Sequence of chain 1.O:
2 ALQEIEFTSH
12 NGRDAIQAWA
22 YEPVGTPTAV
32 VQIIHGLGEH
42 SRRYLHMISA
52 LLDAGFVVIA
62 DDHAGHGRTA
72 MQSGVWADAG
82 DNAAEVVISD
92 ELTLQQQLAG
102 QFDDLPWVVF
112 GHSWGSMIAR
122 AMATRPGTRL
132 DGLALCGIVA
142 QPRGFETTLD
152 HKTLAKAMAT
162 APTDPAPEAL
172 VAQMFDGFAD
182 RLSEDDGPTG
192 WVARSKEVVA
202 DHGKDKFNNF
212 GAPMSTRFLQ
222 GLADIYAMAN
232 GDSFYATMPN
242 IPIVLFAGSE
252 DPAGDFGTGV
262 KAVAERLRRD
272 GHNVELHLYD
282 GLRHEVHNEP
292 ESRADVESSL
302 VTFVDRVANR

The small molecule below binds the protein below.
Small molecule (SMILES): CCCCC(O)O

Binding-site contacts:
Ligand atom C8 contacts residue PHE176 of chain 1.O at 3.6 Å (hydrophobic).
Ligand atom C8 contacts residue LEU38 of chain 1.O at 3.0 Å (hydrophobic).
Ligand atom O4 contacts residue GLY37 of chain 1.O at 4.0 Å.
Ligand atom C6 contacts residue PHE179 of chain 1.O at 4.2 Å (hydrophobic).
Ligand atom C4 contacts residue SER114 of chain 1.O at 1.9 Å.
Ligand atom C7 contacts residue PHE176 of chain 1.O at 4.2 Å (hydrophobic).
Ligand atom O3 contacts residue LEU38 of chain 1.O at 4.3 Å.
Ligand atom C4 contacts residue LEU38 of chain 1.O at 4.1 Å (hydrophobic).
Ligand atom O3 contacts residue TRP115 of chain 1.O at 4.0 Å.
Ligand atom O4 contacts residue SER114 of chain 1.O at 2.3 Å (h-bond).
Ligand atom C5 contacts residue HIS285 of chain 1.O at 4.1 Å.
Ligand atom C4 contacts residue HIS285 of chain 1.O at 3.8 Å.
Ligand atom C6 contacts residue SER114 of chain 1.O at 4.3 Å.
Ligand atom O4 contacts residue LEU38 of chain 1.O at 3.0 Å (h-bond).
Ligand atom C7 contacts residue LEU38 of chain 1.O at 3.7 Å (hydrophobic).
Ligand atom C5 contacts residue SER114 of chain 1.O at 3.3 Å.
Ligand atom C5 contacts residue TRP192 of chain 1.O at 3.6 Å (hydrophobic).
Ligand atom O4 contacts residue TRP115 of chain 1.O at 3.7 Å.
Ligand atom C6 contacts residue LEU38 of chain 1.O at 3.9 Å (hydrophobic).
Ligand atom C6 contacts residue PHE176 of chain 1.O at 3.6 Å (hydrophobic).
Ligand atom C6 contacts residue TRP192 of chain 1.O at 3.7 Å (hydrophobic).
Ligand atom C5 contacts residue LEU38 of chain 1.O at 4.3 Å (hydrophobic).
Ligand atom O3 contacts residue SER114 of chain 1.O at 2.3 Å (h-bond).
Ligand atom C7 contacts residue TRP192 of chain 1.O at 3.4 Å (hydrophobic).
Ligand atom C4 contacts residue TRP115 of chain 1.O at 4.2 Å (hydrophobic).